Sequence of chain 1.A:
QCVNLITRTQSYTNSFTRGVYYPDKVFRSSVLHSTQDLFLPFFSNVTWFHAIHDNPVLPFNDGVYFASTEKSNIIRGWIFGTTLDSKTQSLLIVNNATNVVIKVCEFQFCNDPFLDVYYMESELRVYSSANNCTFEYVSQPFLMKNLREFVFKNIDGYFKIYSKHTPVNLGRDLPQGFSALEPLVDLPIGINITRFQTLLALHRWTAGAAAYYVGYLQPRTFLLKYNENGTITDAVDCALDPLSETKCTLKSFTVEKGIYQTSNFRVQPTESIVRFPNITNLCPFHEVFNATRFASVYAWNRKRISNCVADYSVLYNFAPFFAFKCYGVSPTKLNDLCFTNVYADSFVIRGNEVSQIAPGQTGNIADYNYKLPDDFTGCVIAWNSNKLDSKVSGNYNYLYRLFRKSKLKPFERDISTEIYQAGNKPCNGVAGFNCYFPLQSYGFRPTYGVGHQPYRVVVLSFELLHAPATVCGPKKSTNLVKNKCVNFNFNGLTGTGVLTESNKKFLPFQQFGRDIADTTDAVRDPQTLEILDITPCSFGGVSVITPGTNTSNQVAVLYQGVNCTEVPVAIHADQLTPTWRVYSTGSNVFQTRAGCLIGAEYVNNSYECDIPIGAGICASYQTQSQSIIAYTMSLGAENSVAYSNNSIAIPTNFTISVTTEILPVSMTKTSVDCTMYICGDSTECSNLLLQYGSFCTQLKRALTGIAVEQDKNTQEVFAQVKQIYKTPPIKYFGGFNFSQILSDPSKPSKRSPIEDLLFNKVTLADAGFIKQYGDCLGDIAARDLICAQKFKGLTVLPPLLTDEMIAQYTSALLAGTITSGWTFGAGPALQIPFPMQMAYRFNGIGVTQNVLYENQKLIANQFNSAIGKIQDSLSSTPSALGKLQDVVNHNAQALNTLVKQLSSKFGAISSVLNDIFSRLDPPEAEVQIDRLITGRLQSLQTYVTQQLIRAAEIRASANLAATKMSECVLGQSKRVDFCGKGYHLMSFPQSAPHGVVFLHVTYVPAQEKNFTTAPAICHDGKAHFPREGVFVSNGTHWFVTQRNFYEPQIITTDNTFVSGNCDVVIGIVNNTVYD

This small molecule binds to this protein.
Small molecule (SMILES): CC(=O)N[C@@H]1[C@@H](O)[C@H](O)[C@@H](CO)O[C@H]1O

Binding-site contacts:
Ligand atom O7 contacts residue PRO627 of chain 1.A at 4.3 Å.
Ligand atom C5 contacts residue ASN57 of chain 1.A at 3.7 Å.
Ligand atom O5 contacts residue TYR24 of chain 1.A at 3.6 Å.
Ligand atom C7 contacts residue ASN57 of chain 1.A at 3.5 Å.
Ligand atom O5 contacts residue ASN57 of chain 1.A at 2.4 Å (h-bond).
Ligand atom C8 contacts residue ASN57 of chain 1.A at 3.8 Å.
Ligand atom C8 contacts residue PRO627 of chain 1.A at 4.4 Å (hydrophobic).
Ligand atom O6 contacts residue TYR24 of chain 1.A at 3.4 Å.
Ligand atom C2 contacts residue ASN57 of chain 1.A at 2.4 Å.
Ligand atom O7 contacts residue PHE55 of chain 1.A at 4.1 Å.
Ligand atom C1 contacts residue ASN57 of chain 1.A at 1.4 Å.
Ligand atom C5 contacts residue TYR24 of chain 1.A at 3.6 Å (hydrophobic).
Ligand atom C4 contacts residue ASN57 of chain 1.A at 4.2 Å.
Ligand atom C1 contacts residue TYR24 of chain 1.A at 4.3 Å (hydrophobic).
Ligand atom N2 contacts residue ASN57 of chain 1.A at 2.9 Å (h-bond).
Ligand atom C3 contacts residue ASN57 of chain 1.A at 3.8 Å.
Ligand atom O7 contacts residue ASN57 of chain 1.A at 4.4 Å.
Ligand atom C6 contacts residue TYR24 of chain 1.A at 3.5 Å (hydrophobic).